A small-molecule ligand and the protein it binds are described below.
Small molecule (SMILES): CC(=O)N[C@H]1[C@H](O[C@H]2[C@H](O)[C@@H](NC(C)=O)CO[C@@H]2CO)O[C@H](CO)[C@@H](O[C@@H]2O[C@H](CO[C@H]3O[C@H](CO)[C@@H](O)[C@H](O)[C@@H]3O[C@@H]3O[C@H](CO)[C@@H](O)[C@H](O)[C@H]3NC(C)=O)[C@@H](O)[C@H](O[C@H]3O[C@H](CO)[C@@H](O)[C@H](O)[C@@H]3O[C@@H]3O[C@H](CO)[C@@H](O)[C@H](O)[C@H]3NC(C)=O)[C@@H]2O)[C@@H]1O

Sequence of chain 1.C:
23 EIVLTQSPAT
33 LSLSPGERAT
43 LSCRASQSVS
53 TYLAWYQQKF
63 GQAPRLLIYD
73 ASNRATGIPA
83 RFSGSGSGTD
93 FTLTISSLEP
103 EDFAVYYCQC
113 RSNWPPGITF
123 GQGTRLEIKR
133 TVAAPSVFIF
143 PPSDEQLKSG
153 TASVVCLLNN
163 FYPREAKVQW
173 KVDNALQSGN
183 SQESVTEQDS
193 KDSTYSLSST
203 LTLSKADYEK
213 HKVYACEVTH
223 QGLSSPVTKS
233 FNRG

Sequence of chain 1.A:
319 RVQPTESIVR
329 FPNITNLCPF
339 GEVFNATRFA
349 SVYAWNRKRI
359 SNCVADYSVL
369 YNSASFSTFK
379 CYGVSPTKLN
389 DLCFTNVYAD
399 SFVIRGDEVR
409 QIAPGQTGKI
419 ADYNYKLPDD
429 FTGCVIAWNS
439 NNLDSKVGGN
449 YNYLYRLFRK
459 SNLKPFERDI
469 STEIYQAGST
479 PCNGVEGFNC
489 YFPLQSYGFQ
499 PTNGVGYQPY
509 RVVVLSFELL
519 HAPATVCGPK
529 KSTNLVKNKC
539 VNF

Binding-site contacts:
Ligand atom O5 contacts residue ASN343 of chain 1.A at 2.3 Å (h-bond).
Ligand atom N2 contacts residue ASN343 of chain 1.A at 3.0 Å (h-bond).
Ligand atom N2 contacts residue ASN115 of chain 1.C at 4.5 Å.
Ligand atom C6 contacts residue TRP116 of chain 1.C at 4.3 Å (hydrophobic).
Ligand atom C8 contacts residue PHE338 of chain 1.A at 3.8 Å (hydrophobic).
Ligand atom C6 contacts residue TRP116 of chain 1.C at 4.2 Å (hydrophobic).
Ligand atom C6 contacts residue TRP116 of chain 1.C at 4.3 Å (hydrophobic).
Ligand atom C8 contacts residue GLY339 of chain 1.A at 3.5 Å.
Ligand atom O6 contacts residue GLU23 of chain 1.C at 3.5 Å (salt-bridge).
Ligand atom O3 contacts residue TRP116 of chain 1.C at 3.1 Å (h-bond).
Ligand atom C2 contacts residue ASN343 of chain 1.A at 2.5 Å.
Ligand atom C3 contacts residue TRP116 of chain 1.C at 3.6 Å (hydrophobic).
Ligand atom C4 contacts residue ASN343 of chain 1.A at 4.2 Å.
Ligand atom C2 contacts residue ASN115 of chain 1.C at 4.4 Å.
Ligand atom O7 contacts residue ASN115 of chain 1.C at 3.8 Å.
Ligand atom C6 contacts residue GLU23 of chain 1.C at 3.2 Å.
Ligand atom O5 contacts residue TRP116 of chain 1.C at 4.4 Å.
Ligand atom N2 contacts residue GLY339 of chain 1.A at 4.2 Å.
Ligand atom C8 contacts residue PHE342 of chain 1.A at 3.5 Å (hydrophobic).
Ligand atom O5 contacts residue TRP116 of chain 1.C at 4.5 Å.
Ligand atom C2 contacts residue TRP116 of chain 1.C at 3.7 Å (hydrophobic).
Ligand atom C7 contacts residue ASN343 of chain 1.A at 4.1 Å.
Ligand atom C7 contacts residue GLY339 of chain 1.A at 3.8 Å.
Ligand atom C1 contacts residue ASN343 of chain 1.A at 1.4 Å.
Ligand atom C1 contacts residue TRP116 of chain 1.C at 3.9 Å (hydrophobic).
Ligand atom C4 contacts residue TRP116 of chain 1.C at 3.4 Å (hydrophobic).
Ligand atom C3 contacts residue ASN343 of chain 1.A at 3.8 Å.
Ligand atom C7 contacts residue ASN115 of chain 1.C at 4.2 Å.
Ligand atom C5 contacts residue ASN343 of chain 1.A at 3.6 Å.
Ligand atom O7 contacts residue GLY339 of chain 1.A at 4.2 Å.
Ligand atom C8 contacts residue GLN49 of chain 1.C at 4.4 Å.
Ligand atom O6 contacts residue TRP116 of chain 1.C at 3.1 Å.
Ligand atom O5 contacts residue TRP116 of chain 1.C at 4.2 Å.
Ligand atom C5 contacts residue TRP116 of chain 1.C at 4.5 Å (hydrophobic).
Ligand atom O4 contacts residue TRP116 of chain 1.C at 4.3 Å.
Ligand atom C5 contacts residue TRP116 of chain 1.C at 4.0 Å (hydrophobic).